Sequence of chain 1.B:
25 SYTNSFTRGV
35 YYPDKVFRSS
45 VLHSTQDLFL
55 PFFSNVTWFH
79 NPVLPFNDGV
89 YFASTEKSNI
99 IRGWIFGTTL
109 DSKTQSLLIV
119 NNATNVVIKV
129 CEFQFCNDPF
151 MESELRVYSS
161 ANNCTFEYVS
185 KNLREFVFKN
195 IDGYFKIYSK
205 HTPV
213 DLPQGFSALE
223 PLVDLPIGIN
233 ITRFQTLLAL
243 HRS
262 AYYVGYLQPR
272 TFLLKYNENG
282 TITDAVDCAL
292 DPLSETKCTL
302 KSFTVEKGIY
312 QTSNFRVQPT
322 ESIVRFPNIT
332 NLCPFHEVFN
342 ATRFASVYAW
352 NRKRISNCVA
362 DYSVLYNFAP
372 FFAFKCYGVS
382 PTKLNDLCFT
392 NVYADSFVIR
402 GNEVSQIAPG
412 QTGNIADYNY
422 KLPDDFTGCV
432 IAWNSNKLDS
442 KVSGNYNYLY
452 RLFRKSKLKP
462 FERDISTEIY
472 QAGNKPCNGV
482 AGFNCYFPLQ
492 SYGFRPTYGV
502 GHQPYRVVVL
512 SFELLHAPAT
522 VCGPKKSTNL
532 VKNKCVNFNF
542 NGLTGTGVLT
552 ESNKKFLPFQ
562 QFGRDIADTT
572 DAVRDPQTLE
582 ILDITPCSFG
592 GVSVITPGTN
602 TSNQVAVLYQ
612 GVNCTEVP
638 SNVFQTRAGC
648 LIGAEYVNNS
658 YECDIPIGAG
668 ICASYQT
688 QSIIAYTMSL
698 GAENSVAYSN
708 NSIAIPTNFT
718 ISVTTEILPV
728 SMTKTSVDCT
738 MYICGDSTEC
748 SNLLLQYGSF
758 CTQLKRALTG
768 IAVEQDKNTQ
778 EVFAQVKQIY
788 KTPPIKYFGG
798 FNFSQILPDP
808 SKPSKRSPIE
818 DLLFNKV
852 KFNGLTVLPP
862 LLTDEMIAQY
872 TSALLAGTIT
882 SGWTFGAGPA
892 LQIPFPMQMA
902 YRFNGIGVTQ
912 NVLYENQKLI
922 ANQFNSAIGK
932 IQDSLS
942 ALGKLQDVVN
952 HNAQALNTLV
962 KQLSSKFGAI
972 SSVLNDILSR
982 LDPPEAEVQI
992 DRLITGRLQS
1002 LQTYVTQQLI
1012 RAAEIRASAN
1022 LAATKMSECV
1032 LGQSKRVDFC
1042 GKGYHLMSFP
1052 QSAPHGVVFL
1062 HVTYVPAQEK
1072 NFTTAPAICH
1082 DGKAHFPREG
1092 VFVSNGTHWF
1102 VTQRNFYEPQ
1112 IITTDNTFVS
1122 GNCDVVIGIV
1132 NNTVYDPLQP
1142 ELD

Binding-site contacts:
Ligand atom C1 contacts residue ASN232 of chain 1.B at 1.4 Å.
Ligand atom N2 contacts residue ASN232 of chain 1.B at 3.0 Å (h-bond).
Ligand atom O5 contacts residue ASN232 of chain 1.B at 2.3 Å (h-bond).
Ligand atom C8 contacts residue ASN232 of chain 1.B at 4.5 Å.
Ligand atom C7 contacts residue ASN232 of chain 1.B at 4.1 Å.
Ligand atom C8 contacts residue GLY230 of chain 1.B at 4.0 Å.
Ligand atom C4 contacts residue ASN232 of chain 1.B at 4.2 Å.
Ligand atom C3 contacts residue ASN232 of chain 1.B at 3.8 Å.
Ligand atom C5 contacts residue ASN232 of chain 1.B at 3.6 Å.
Ligand atom C2 contacts residue ASN232 of chain 1.B at 2.5 Å.

This small molecule binds to this protein.
Small molecule (SMILES): CC(=O)N[C@@H]1[C@@H](O)[C@H](O)[C@@H](CO)O[C@H]1O